Sequence of chain 1.C:
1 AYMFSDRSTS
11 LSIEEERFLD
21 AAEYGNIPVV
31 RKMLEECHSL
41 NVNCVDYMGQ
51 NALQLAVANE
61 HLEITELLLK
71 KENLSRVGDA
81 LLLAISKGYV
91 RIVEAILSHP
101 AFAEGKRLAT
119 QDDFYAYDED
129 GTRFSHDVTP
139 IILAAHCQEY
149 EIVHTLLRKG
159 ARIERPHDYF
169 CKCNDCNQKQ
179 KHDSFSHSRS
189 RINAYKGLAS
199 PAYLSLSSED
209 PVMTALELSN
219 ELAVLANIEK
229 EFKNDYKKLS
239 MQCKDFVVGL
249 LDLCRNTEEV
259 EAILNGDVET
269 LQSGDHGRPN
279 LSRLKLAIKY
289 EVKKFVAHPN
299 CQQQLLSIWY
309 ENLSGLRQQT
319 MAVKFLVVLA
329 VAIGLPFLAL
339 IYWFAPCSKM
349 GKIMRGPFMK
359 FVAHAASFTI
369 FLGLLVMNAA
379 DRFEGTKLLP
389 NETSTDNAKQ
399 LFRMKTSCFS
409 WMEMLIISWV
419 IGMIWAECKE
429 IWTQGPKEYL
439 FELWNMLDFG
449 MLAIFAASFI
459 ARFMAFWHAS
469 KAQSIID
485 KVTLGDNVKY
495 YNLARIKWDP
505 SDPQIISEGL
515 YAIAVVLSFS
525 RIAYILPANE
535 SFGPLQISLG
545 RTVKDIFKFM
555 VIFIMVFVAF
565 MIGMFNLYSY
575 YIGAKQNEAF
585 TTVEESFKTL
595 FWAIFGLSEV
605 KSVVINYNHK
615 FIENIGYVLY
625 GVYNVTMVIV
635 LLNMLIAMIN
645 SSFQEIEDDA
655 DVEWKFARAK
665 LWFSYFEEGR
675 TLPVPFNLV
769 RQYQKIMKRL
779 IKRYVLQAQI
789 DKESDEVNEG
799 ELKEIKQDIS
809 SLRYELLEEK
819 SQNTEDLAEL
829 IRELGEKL

The protein below binds the small molecule below.
Small molecule (SMILES): CCCCCCCCCC(=O)O[C@@H](C)COP(=O)(O)OCC[N+](C)(C)C

Binding-site contacts:
Ligand atom C1 contacts residue GLY544 of chain 1.B at 3.7 Å.
Ligand atom C2 contacts residue LEU543 of chain 1.B at 4.1 Å (hydrophobic).
Ligand atom C35 contacts residue PHE523 of chain 1.B at 4.2 Å (hydrophobic).
Ligand atom C36 contacts residue VAL560 of chain 1.C at 4.4 Å (hydrophobic).
Ligand atom N1 contacts residue ALA527 of chain 1.B at 4.2 Å.
Ligand atom C7 contacts residue GLN540 of chain 1.B at 4.1 Å.
Ligand atom O2 contacts residue GLN540 of chain 1.B at 4.1 Å.
Ligand atom C37 contacts residue VAL560 of chain 1.C at 3.8 Å (hydrophobic).
Ligand atom O3P contacts residue TRP442 of chain 1.B at 3.9 Å.
Ligand atom C6 contacts residue ALA527 of chain 1.B at 3.6 Å (hydrophobic).
Ligand atom O2 contacts residue TRP442 of chain 1.B at 3.8 Å.
Ligand atom C1 contacts residue GLN540 of chain 1.B at 3.5 Å.
Ligand atom C36 contacts residue SER524 of chain 1.B at 4.1 Å.
Ligand atom C31 contacts residue GLN540 of chain 1.B at 4.2 Å.
Ligand atom C3 contacts residue LEU543 of chain 1.B at 4.4 Å (hydrophobic).
Ligand atom C2 contacts residue TRP442 of chain 1.B at 4.3 Å (hydrophobic).
Ligand atom P contacts residue GLN540 of chain 1.B at 4.3 Å.
Ligand atom C34 contacts residue SER524 of chain 1.B at 4.3 Å.
Ligand atom O3P contacts residue GLN540 of chain 1.B at 4.1 Å.
Ligand atom C40 contacts residue VAL520 of chain 1.B at 4.4 Å (hydrophobic).
Ligand atom O5 contacts residue GLN540 of chain 1.B at 4.4 Å.
Ligand atom C39 contacts residue PHE564 of chain 1.C at 4.0 Å (hydrophobic).
Ligand atom O1 contacts residue GLN540 of chain 1.B at 3.6 Å.
Ligand atom C36 contacts residue PHE523 of chain 1.B at 3.5 Å (hydrophobic).
Ligand atom C7 contacts residue ALA527 of chain 1.B at 3.4 Å (hydrophobic).
Ligand atom C32 contacts residue ALA527 of chain 1.B at 3.9 Å (hydrophobic).
Ligand atom O4 contacts residue GLY544 of chain 1.B at 4.3 Å.
Ligand atom C4 contacts residue GLN540 of chain 1.B at 3.5 Å.
Ligand atom C34 contacts residue PHE523 of chain 1.B at 4.1 Å (hydrophobic).
Ligand atom O2 contacts residue ALA527 of chain 1.B at 4.3 Å.
Ligand atom C38 contacts residue VAL520 of chain 1.B at 4.1 Å (hydrophobic).
Ligand atom C3 contacts residue TRP442 of chain 1.B at 3.7 Å (hydrophobic).
Ligand atom C2 contacts residue GLN540 of chain 1.B at 4.3 Å.
Ligand atom O31 contacts residue LEU543 of chain 1.B at 4.1 Å.
Ligand atom C6 contacts residue TYR528 of chain 1.B at 4.0 Å (hydrophobic).
Ligand atom C6 contacts residue TRP442 of chain 1.B at 3.6 Å (hydrophobic).
Ligand atom O31 contacts residue GLN540 of chain 1.B at 4.1 Å.
Ligand atom C8 contacts residue TYR528 of chain 1.B at 3.7 Å (hydrophobic).
Ligand atom C35 contacts residue VAL560 of chain 1.C at 4.0 Å (hydrophobic).
Ligand atom O5 contacts residue TRP442 of chain 1.B at 4.0 Å.

Sequence of chain 1.B:
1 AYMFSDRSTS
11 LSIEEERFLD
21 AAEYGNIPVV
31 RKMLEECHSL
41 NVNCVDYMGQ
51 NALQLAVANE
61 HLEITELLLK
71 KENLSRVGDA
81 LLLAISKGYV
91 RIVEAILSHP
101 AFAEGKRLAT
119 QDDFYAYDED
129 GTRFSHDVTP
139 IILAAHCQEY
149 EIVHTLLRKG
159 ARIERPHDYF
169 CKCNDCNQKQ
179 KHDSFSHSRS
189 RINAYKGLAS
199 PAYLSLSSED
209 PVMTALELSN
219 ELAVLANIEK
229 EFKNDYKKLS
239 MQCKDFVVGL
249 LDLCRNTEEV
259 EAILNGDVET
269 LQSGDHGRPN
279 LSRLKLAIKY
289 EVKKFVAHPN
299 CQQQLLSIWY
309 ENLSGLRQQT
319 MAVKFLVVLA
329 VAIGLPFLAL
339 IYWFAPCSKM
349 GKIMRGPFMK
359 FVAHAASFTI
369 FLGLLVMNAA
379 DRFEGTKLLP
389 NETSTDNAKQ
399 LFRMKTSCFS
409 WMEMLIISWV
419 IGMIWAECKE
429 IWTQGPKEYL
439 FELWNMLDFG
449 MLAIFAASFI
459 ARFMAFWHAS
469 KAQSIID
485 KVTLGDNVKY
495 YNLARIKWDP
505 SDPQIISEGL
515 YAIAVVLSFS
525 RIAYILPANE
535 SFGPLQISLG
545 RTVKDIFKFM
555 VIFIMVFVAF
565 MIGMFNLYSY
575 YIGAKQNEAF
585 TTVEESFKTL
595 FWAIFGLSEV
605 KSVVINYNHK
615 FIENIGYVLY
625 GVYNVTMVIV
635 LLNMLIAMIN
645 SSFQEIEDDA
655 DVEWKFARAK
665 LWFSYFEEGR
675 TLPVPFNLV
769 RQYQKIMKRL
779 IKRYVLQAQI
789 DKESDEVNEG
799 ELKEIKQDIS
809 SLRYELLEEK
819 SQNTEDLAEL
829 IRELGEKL